Sequence of chain 1.A:
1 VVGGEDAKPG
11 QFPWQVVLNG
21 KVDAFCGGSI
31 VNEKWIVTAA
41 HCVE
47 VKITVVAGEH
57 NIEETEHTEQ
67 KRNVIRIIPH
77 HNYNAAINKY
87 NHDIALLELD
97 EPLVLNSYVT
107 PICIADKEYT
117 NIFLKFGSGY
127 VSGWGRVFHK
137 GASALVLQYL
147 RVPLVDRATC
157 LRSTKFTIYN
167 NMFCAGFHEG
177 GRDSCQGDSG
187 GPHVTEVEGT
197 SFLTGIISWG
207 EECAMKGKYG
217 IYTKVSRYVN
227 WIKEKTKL

Binding-site contacts:
Ligand atom C17 contacts residue GLY206 of chain 1.A at 3.7 Å.
Ligand atom O contacts residue HIS41 of chain 1.A at 2.6 Å (h-bond).
Ligand atom CL contacts residue SER204 of chain 1.A at 3.6 Å.
Ligand atom CL contacts residue CYS181 of chain 1.A at 3.7 Å.
Ligand atom N4 contacts residue CYS209 of chain 1.A at 3.7 Å.
Ligand atom C8 contacts residue SER185 of chain 1.A at 3.5 Å.
Ligand atom N4 contacts residue GLU207 of chain 1.A at 3.0 Å (salt-bridge).
Ligand atom C10 contacts residue GLN182 of chain 1.A at 3.2 Å.
Ligand atom C1 contacts residue HIS41 of chain 1.A at 3.6 Å.
Ligand atom N3 contacts residue SER180 of chain 1.A at 3.0 Å (h-bond).
Ligand atom CL contacts residue SER185 of chain 1.A at 3.6 Å.
Ligand atom C13 contacts residue CYS209 of chain 1.A at 3.7 Å (hydrophobic).
Ligand atom C13 contacts residue GLU207 of chain 1.A at 3.5 Å.
Ligand atom C17 contacts residue ASP179 of chain 1.A at 3.7 Å.
Ligand atom N1 contacts residue TYR86 of chain 1.A at 3.6 Å.
Ligand atom N contacts residue CIT1 of chain 1.G at 3.6 Å (h-bond).
Ligand atom C11 contacts residue GLN182 of chain 1.A at 3.7 Å.
Ligand atom C15 contacts residue TRP205 of chain 1.A at 3.7 Å (hydrophobic).
Ligand atom CL contacts residue ILE203 of chain 1.A at 3.5 Å.
Ligand atom C10 contacts residue TYR86 of chain 1.A at 3.7 Å (hydrophobic).
Ligand atom C3 contacts residue HIS41 of chain 1.A at 3.6 Å.
Ligand atom N1 contacts residue GLN182 of chain 1.A at 3.6 Å (h-bond).
Ligand atom C16 contacts residue TRP205 of chain 1.A at 3.7 Å (hydrophobic).
Ligand atom N3 contacts residue GLY216 of chain 1.A at 3.6 Å.
Ligand atom N4 contacts residue GLY206 of chain 1.A at 3.4 Å.
Ligand atom C13 contacts residue GLY206 of chain 1.A at 3.5 Å.
Ligand atom N4 contacts residue ASP179 of chain 1.A at 3.6 Å.
Ligand atom C8 contacts residue HIS41 of chain 1.A at 3.5 Å.
Ligand atom C10 contacts residue CIT1 of chain 1.G at 3.4 Å.
Ligand atom C17 contacts residue SER180 of chain 1.A at 3.6 Å.
Ligand atom C12 contacts residue GLY206 of chain 1.A at 3.7 Å.
Ligand atom C14 contacts residue GLY206 of chain 1.A at 3.6 Å.
Ligand atom N3 contacts residue ASP179 of chain 1.A at 3.0 Å (salt-bridge).
Ligand atom C16 contacts residue CYS181 of chain 1.A at 3.7 Å (hydrophobic).
Ligand atom C15 contacts residue SER180 of chain 1.A at 3.6 Å.
Ligand atom N contacts residue GLN182 of chain 1.A at 3.6 Å.
Ligand atom C4 contacts residue HIS41 of chain 1.A at 3.5 Å.
Ligand atom C contacts residue HIS41 of chain 1.A at 3.4 Å.
Ligand atom C5 contacts residue HIS41 of chain 1.A at 3.7 Å.
Ligand atom O contacts residue SER185 of chain 1.A at 2.4 Å (h-bond).

This small molecule binds to this protein.
Small molecule (SMILES): [H]/N=C(/N)c1ccc(Nc2ncnc(-c3ccc(C)cc3)c2O)c(Cl)c1